Sequence of chain 1.D:
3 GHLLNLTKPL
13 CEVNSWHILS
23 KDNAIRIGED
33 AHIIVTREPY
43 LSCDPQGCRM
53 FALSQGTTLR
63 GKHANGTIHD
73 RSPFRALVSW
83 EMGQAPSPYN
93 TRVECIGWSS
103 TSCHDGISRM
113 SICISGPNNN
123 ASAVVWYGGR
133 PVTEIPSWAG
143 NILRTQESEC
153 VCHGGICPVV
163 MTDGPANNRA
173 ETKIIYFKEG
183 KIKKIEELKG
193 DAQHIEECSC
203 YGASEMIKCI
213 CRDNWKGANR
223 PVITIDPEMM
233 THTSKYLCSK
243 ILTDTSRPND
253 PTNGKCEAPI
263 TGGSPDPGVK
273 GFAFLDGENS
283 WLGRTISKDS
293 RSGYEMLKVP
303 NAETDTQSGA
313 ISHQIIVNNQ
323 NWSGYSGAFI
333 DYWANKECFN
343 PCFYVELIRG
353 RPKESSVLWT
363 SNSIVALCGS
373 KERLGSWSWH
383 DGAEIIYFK

Binding-site contacts:
Ligand atom O5 contacts residue TYR389 of chain 1.A at 4.2 Å.
Ligand atom C8 contacts residue LEU360 of chain 1.D at 3.8 Å (hydrophobic).
Ligand atom C7 contacts residue LEU360 of chain 1.D at 4.1 Å (hydrophobic).
Ligand atom C1 contacts residue LEU360 of chain 1.D at 4.4 Å (hydrophobic).
Ligand atom C2 contacts residue ASN67 of chain 1.D at 2.4 Å.
Ligand atom C3 contacts residue ASN67 of chain 1.D at 3.8 Å.
Ligand atom C1 contacts residue TYR389 of chain 1.A at 4.2 Å (hydrophobic).
Ligand atom N2 contacts residue ASN67 of chain 1.D at 2.9 Å (h-bond).
Ligand atom C1 contacts residue ASN67 of chain 1.D at 1.4 Å.
Ligand atom C2 contacts residue TYR389 of chain 1.A at 4.3 Å (hydrophobic).
Ligand atom O7 contacts residue TYR389 of chain 1.A at 3.3 Å.
Ligand atom O7 contacts residue ASN67 of chain 1.D at 3.5 Å (h-bond).
Ligand atom C7 contacts residue ASN67 of chain 1.D at 3.4 Å.
Ligand atom N2 contacts residue LEU360 of chain 1.D at 3.9 Å.
Ligand atom C5 contacts residue ASN67 of chain 1.D at 3.6 Å.
Ligand atom C4 contacts residue ASN67 of chain 1.D at 4.2 Å.
Ligand atom O5 contacts residue ASN67 of chain 1.D at 2.3 Å (h-bond).

Sequence of chain 1.A:
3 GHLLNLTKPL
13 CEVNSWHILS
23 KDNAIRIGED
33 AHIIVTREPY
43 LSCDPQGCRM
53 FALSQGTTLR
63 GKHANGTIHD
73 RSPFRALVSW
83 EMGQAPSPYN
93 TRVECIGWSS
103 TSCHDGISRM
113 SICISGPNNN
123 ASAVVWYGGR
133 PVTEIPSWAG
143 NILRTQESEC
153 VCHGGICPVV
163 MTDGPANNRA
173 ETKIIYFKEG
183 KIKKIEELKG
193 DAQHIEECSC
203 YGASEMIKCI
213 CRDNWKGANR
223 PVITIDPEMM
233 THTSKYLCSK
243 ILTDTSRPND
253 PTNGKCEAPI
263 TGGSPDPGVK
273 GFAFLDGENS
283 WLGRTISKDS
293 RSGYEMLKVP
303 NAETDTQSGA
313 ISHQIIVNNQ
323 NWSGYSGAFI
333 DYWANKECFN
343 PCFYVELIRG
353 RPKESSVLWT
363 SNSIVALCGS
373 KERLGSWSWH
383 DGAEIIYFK

A protein and the small-molecule ligand that binds it are described below.
Small molecule (SMILES): CC(=O)N[C@@H]1[C@@H](O)[C@H](O)[C@@H](CO)O[C@H]1O